Sequence of chain 1.B:
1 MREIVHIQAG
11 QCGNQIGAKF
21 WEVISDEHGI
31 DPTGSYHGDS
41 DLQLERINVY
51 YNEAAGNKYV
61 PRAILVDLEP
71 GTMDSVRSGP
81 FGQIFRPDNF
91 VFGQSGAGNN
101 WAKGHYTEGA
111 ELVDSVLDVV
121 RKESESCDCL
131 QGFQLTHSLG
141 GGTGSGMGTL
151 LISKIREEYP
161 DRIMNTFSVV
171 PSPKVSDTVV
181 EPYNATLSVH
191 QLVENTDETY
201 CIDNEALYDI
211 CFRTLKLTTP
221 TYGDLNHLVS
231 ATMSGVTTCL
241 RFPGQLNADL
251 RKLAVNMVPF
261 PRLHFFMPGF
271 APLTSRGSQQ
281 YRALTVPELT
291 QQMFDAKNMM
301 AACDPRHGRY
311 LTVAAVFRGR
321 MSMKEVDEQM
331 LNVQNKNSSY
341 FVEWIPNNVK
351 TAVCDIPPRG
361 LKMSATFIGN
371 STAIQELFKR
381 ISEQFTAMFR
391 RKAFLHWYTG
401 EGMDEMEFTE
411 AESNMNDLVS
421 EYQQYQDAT

Binding-site contacts:
Ligand atom N2 contacts residue ASN204 of chain 1.B at 2.9 Å (h-bond).
Ligand atom N2 contacts residue ASN226 of chain 1.B at 3.6 Å.
Ligand atom O1B contacts residue GLY144 of chain 1.B at 3.2 Å (h-bond).
Ligand atom C8 contacts residue CYS12 of chain 1.B at 3.8 Å (hydrophobic).
Ligand atom O1B contacts residue GLY141 of chain 1.B at 3.5 Å.
Ligand atom N7 contacts residue CYS12 of chain 1.B at 3.7 Å.
Ligand atom O2G contacts residue THR143 of chain 1.B at 3.1 Å.
Ligand atom N3 contacts residue ASN204 of chain 1.B at 3.0 Å (h-bond).
Ligand atom O1B contacts residue THR143 of chain 1.B at 3.1 Å (h-bond).
Ligand atom O3G contacts residue GLY141 of chain 1.B at 3.8 Å.
Ligand atom O3G contacts residue THR143 of chain 1.B at 3.4 Å (h-bond).
Ligand atom O3G contacts residue GLY142 of chain 1.B at 2.7 Å (h-bond).
Ligand atom C3' contacts residue ASP177 of chain 1.B at 3.5 Å.
Ligand atom O2B contacts residue GLY10 of chain 1.B at 3.2 Å.
Ligand atom C6 contacts residue ASN226 of chain 1.B at 3.7 Å.
Ligand atom O6 contacts residue ASN226 of chain 1.B at 3.5 Å (h-bond).
Ligand atom O4' contacts residue SER138 of chain 1.B at 3.0 Å (h-bond).
Ligand atom O3G contacts residue ASN99 of chain 1.B at 3.6 Å.
Ligand atom C4 contacts residue ASN204 of chain 1.B at 3.8 Å.
Ligand atom PB contacts residue THR143 of chain 1.B at 3.8 Å.
Ligand atom O2G contacts residue GLU69 of chain 1.B at 3.0 Å (salt-bridge).
Ligand atom O6 contacts residue GLN15 of chain 1.B at 2.8 Å (h-bond).
Ligand atom N1 contacts residue ASN226 of chain 1.B at 2.9 Å (h-bond).
Ligand atom O2B contacts residue GLN11 of chain 1.B at 2.9 Å (h-bond).
Ligand atom S1G contacts residue GLU254 of chain 1.A at 3.2 Å (salt-bridge).
Ligand atom C5 contacts residue CYS12 of chain 1.B at 3.8 Å (hydrophobic).
Ligand atom O2' contacts residue ASP177 of chain 1.B at 3.3 Å (salt-bridge).
Ligand atom O2' contacts residue TYR222 of chain 1.B at 3.0 Å (h-bond).
Ligand atom O5' contacts residue SER138 of chain 1.B at 3.4 Å (h-bond).
Ligand atom O3' contacts residue ASP177 of chain 1.B at 3.2 Å.
Ligand atom C2' contacts residue TYR222 of chain 1.B at 3.6 Å (hydrophobic).
Ligand atom O2B contacts residue THR143 of chain 1.B at 3.3 Å.
Ligand atom O2' contacts residue ASN204 of chain 1.B at 3.4 Å (h-bond).
Ligand atom O2A contacts residue CYS12 of chain 1.B at 2.8 Å (h-bond).
Ligand atom O2A contacts residue GLN11 of chain 1.B at 3.3 Å.
Ligand atom C2 contacts residue ASN204 of chain 1.B at 3.6 Å.
Ligand atom C2 contacts residue ASN226 of chain 1.B at 3.7 Å.
Ligand atom C2' contacts residue ASP177 of chain 1.B at 3.9 Å.
Ligand atom C4' contacts residue SER138 of chain 1.B at 3.8 Å.
Ligand atom O1B contacts residue GLY142 of chain 1.B at 3.1 Å (h-bond).

A small-molecule ligand and the protein it binds are described below.
Small molecule (SMILES): Nc1nc2c(ncn2[C@@H]2O[C@H](CO[P](=O)(O)O[P](=O)(O)OP(O)(O)=S)[C@@H](O)[C@H]2O)c(=O)[nH]1

Sequence of chain 1.A:
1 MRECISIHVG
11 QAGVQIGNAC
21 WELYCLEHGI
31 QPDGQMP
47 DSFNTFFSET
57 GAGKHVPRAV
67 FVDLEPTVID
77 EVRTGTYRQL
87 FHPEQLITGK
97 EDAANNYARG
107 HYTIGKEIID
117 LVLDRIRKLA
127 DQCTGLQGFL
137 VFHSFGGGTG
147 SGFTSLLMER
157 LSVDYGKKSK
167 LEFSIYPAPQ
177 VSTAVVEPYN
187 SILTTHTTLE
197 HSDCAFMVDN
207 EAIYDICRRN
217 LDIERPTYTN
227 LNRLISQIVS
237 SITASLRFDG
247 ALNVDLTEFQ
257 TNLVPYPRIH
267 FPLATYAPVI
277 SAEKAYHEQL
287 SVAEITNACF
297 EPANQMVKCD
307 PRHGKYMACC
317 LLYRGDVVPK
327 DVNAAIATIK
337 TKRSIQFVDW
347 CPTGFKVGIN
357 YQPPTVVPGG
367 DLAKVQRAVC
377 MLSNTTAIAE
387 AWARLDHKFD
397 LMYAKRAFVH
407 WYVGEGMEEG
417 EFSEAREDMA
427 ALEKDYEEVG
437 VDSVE